Binding-site contacts:
Ligand atom C6 contacts residue GLY28 of chain 4.A at 3.5 Å.
Ligand atom O2A contacts residue TYR174 of chain 4.A at 2.5 Å (h-bond).
Ligand atom C3' contacts residue TYR174 of chain 4.A at 3.5 Å (hydrophobic).
Ligand atom O3' contacts residue GLY151 of chain 4.A at 3.1 Å (h-bond).
Ligand atom O2' contacts residue THR149 of chain 4.A at 3.1 Å (h-bond).
Ligand atom O8A contacts residue GLN50 of chain 4.A at 2.9 Å (h-bond).
Ligand atom O3' contacts residue THR149 of chain 4.A at 3.3 Å.
Ligand atom N3 contacts residue ASP172 of chain 4.A at 3.3 Å (salt-bridge).
Ligand atom OAA contacts residue SER150 of chain 4.A at 2.4 Å (h-bond).
Ligand atom C4A contacts residue TYR174 of chain 4.A at 3.5 Å (hydrophobic).
Ligand atom N3 contacts residue PHE173 of chain 4.A at 3.2 Å (h-bond).
Ligand atom OAA contacts residue ASN49 of chain 4.A at 3.0 Å (h-bond).
Ligand atom C5 contacts residue GLY28 of chain 4.A at 3.4 Å.
Ligand atom O9A contacts residue VAL72 of chain 4.A at 3.5 Å.
Ligand atom C5' contacts residue CYS48 of chain 4.A at 3.4 Å (hydrophobic).
Ligand atom O6A contacts residue ASN49 of chain 4.A at 3.4 Å (h-bond).
Ligand atom C2 contacts residue ASP172 of chain 4.A at 3.3 Å.
Ligand atom N4 contacts residue ILE179 of chain 4.A at 2.7 Å (h-bond).
Ligand atom O2 contacts residue ASP172 of chain 4.A at 2.8 Å (salt-bridge).
Ligand atom PA contacts residue TYR174 of chain 4.A at 3.2 Å.
Ligand atom OBA contacts residue THR149 of chain 4.A at 3.5 Å.
Ligand atom OAA contacts residue ASN69 of chain 4.A at 3.1 Å (h-bond).
Ligand atom O7A contacts residue ASN69 of chain 4.A at 3.3 Å (h-bond).
Ligand atom OBA contacts residue SER150 of chain 4.A at 2.9 Å (h-bond).
Ligand atom O8A contacts residue PHE199 of chain 4.A at 3.4 Å.
Ligand atom O2A contacts residue TYR180 of chain 4.A at 2.5 Å (h-bond).
Ligand atom O1A contacts residue TYR174 of chain 4.A at 2.9 Å (h-bond).
Ligand atom O4' contacts residue GLY26 of chain 4.A at 3.2 Å.
Ligand atom C3A contacts residue TYR174 of chain 4.A at 3.3 Å (hydrophobic).
Ligand atom O2 contacts residue ILE171 of chain 4.A at 3.5 Å.
Ligand atom O4' contacts residue ASN27 of chain 4.A at 3.1 Å (h-bond).
Ligand atom C1A contacts residue SER150 of chain 4.A at 3.1 Å.
Ligand atom N3 contacts residue TYR174 of chain 4.A at 3.2 Å (h-bond).
Ligand atom O2 contacts residue PHE173 of chain 4.A at 3.0 Å (h-bond).
Ligand atom O3A contacts residue ASN49 of chain 4.A at 3.0 Å (h-bond).
Ligand atom F3A contacts residue EDO1 of chain 4.K at 3.2 Å.
Ligand atom O4A contacts residue PRO201 of chain 4.A at 2.9 Å.
Ligand atom F3A contacts residue HIS205 of chain 4.A at 3.2 Å.
Ligand atom O3' contacts residue SER150 of chain 4.A at 2.8 Å (h-bond).
Ligand atom O9A contacts residue GLN50 of chain 4.A at 2.6 Å (h-bond).

The protein below binds the small molecule below.
Small molecule (SMILES): CC(=O)N[C@@H]1[C@@H](O)[C@@H](F)C(O[P](=O)(O)OC[C@H]2O[C@@H](n3ccc(N)nc3=O)[C@H](O)[C@@H]2O)(C(=O)O)O[C@H]1[C@H](O)[C@H](O)CO

Sequence of chain 4.A:
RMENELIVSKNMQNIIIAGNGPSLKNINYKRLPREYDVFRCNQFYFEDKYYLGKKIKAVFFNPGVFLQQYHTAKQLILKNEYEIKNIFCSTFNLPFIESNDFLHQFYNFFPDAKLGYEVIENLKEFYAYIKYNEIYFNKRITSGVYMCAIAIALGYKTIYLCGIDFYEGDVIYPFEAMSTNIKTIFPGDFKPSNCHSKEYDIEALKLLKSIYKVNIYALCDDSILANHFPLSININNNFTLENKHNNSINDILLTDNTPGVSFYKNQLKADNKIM